This small molecule binds to this protein.
Small molecule (SMILES): OC[C@H]1O[C@H](O)[C@H](O)[C@@H](O)[C@@H]1O

Binding-site contacts:
Ligand atom C1 contacts residue ARG75 of chain 2.A at 3.5 Å.
Ligand atom C6 contacts residue ARG75 of chain 2.A at 4.0 Å.
Ligand atom O5 contacts residue TYR50 of chain 2.A at 3.9 Å.
Ligand atom C6 contacts residue LYS76 of chain 2.A at 4.3 Å.
Ligand atom C2 contacts residue LYS76 of chain 2.A at 4.5 Å.
Ligand atom O4 contacts residue LYS76 of chain 2.A at 3.8 Å.
Ligand atom C2 contacts residue TYR29 of chain 2.A at 3.7 Å (hydrophobic).
Ligand atom O1 contacts residue SER31 of chain 2.A at 3.8 Å.
Ligand atom C5 contacts residue TYR50 of chain 2.A at 4.2 Å (hydrophobic).
Ligand atom C2 contacts residue SER31 of chain 2.A at 4.0 Å.
Ligand atom O2 contacts residue SER31 of chain 2.A at 2.8 Å (h-bond).
Ligand atom O1 contacts residue ARG75 of chain 2.A at 3.4 Å (salt-bridge).
Ligand atom O2 contacts residue ALA30 of chain 2.A at 3.3 Å (h-bond).
Ligand atom C3 contacts residue TYR29 of chain 2.A at 4.4 Å (hydrophobic).
Ligand atom C3 contacts residue LYS76 of chain 2.A at 3.9 Å.
Ligand atom O3 contacts residue TYR78 of chain 2.A at 3.9 Å.
Ligand atom O3 contacts residue LYS76 of chain 2.A at 2.7 Å (salt-bridge).
Ligand atom O2 contacts residue ARG75 of chain 2.A at 3.7 Å.
Ligand atom C3 contacts residue ALA30 of chain 2.A at 3.5 Å (hydrophobic).
Ligand atom C4 contacts residue ARG75 of chain 2.A at 4.4 Å.
Ligand atom O3 contacts residue ALA30 of chain 2.A at 2.9 Å (h-bond).
Ligand atom C2 contacts residue ARG75 of chain 2.A at 3.9 Å.
Ligand atom O6 contacts residue TRP66 of chain 2.A at 4.5 Å.
Ligand atom O6 contacts residue PRO74 of chain 2.A at 3.7 Å.
Ligand atom C2 contacts residue ALA30 of chain 2.A at 3.9 Å (hydrophobic).
Ligand atom O4 contacts residue ALA30 of chain 2.A at 4.4 Å.
Ligand atom C6 contacts residue PRO74 of chain 2.A at 3.5 Å (hydrophobic).
Ligand atom O2 contacts residue TYR29 of chain 2.A at 3.4 Å.
Ligand atom C4 contacts residue LYS76 of chain 2.A at 3.6 Å.
Ligand atom O4 contacts residue TYR78 of chain 2.A at 4.3 Å.
Ligand atom O3 contacts residue TYR29 of chain 2.A at 3.6 Å.

Sequence of chain 2.A:
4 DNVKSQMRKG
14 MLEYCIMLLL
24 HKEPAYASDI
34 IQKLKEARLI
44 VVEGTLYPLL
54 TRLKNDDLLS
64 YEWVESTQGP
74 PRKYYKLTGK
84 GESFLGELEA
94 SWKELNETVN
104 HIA